Binding-site contacts:
Ligand atom N contacts residue VAL35 of chain 2.A at 4.0 Å.
Ligand atom CB contacts residue TYR42 of chain 2.A at 3.5 Å (hydrophobic).
Ligand atom C contacts residue ALA34 of chain 2.A at 4.0 Å (hydrophobic).
Ligand atom CB contacts residue ALA34 of chain 2.A at 4.1 Å (hydrophobic).
Ligand atom CD contacts residue ARG72 of chain 2.A at 4.0 Å.
Ligand atom NE2 contacts residue LEU98 of chain 2.A at 4.0 Å.
Ligand atom CB contacts residue TRP67 of chain 2.A at 3.8 Å (hydrophobic).
Ligand atom CA contacts residue TRP67 of chain 2.A at 4.0 Å (hydrophobic).
Ligand atom CG contacts residue TRP67 of chain 2.A at 3.9 Å (hydrophobic).
Ligand atom CD contacts residue THR78 of chain 2.A at 3.9 Å.
Ligand atom N contacts residue TRP108 of chain 4.A at 3.9 Å.
Ligand atom CA contacts residue ALA34 of chain 2.A at 4.0 Å (hydrophobic).
Ligand atom OE1 contacts residue LEU98 of chain 2.A at 3.6 Å.
Ligand atom CG contacts residue TYR42 of chain 2.A at 3.8 Å (hydrophobic).
Ligand atom N contacts residue SER40 of chain 2.A at 3.4 Å.
Ligand atom O contacts residue SER33 of chain 2.A at 2.8 Å (h-bond).
Ligand atom CD contacts residue ALA74 of chain 2.A at 4.0 Å (hydrophobic).
Ligand atom NE2 contacts residue TRP67 of chain 2.A at 3.6 Å.
Ligand atom CG contacts residue TRP67 of chain 2.A at 3.8 Å (hydrophobic).
Ligand atom CA contacts residue ALA34 of chain 2.A at 4.0 Å (hydrophobic).
Ligand atom CA contacts residue TRP108 of chain 4.A at 3.6 Å (hydrophobic).
Ligand atom CD2 contacts residue SER76 of chain 2.A at 3.6 Å.
Ligand atom C contacts residue SER33 of chain 2.A at 3.8 Å.
Ligand atom NE2 contacts residue TRP96 of chain 2.A at 3.6 Å.
Ligand atom CG contacts residue LEU13 of chain 2.A at 4.0 Å (hydrophobic).
Ligand atom O contacts residue ARG72 of chain 2.A at 3.5 Å (salt-bridge).
Ligand atom CB contacts residue TRP108 of chain 4.A at 4.0 Å (hydrophobic).
Ligand atom CE1 contacts residue SER76 of chain 2.A at 4.0 Å.
Ligand atom N contacts residue ALA34 of chain 2.A at 3.2 Å (h-bond).
Ligand atom CB contacts residue VAL35 of chain 2.A at 3.6 Å (hydrophobic).
Ligand atom CB contacts residue TRP108 of chain 4.A at 4.1 Å (hydrophobic).
Ligand atom N contacts residue SER33 of chain 2.A at 3.3 Å.
Ligand atom CE1 contacts residue TRP67 of chain 2.A at 3.5 Å (hydrophobic).
Ligand atom CD contacts residue TRP108 of chain 4.A at 4.0 Å (hydrophobic).
Ligand atom O contacts residue ARG72 of chain 2.A at 3.7 Å.
Ligand atom NE2 contacts residue SER76 of chain 2.A at 2.9 Å (h-bond).
Ligand atom CB contacts residue TRP67 of chain 2.A at 4.0 Å (hydrophobic).
Ligand atom CD contacts residue LEU13 of chain 2.A at 3.9 Å (hydrophobic).
Ligand atom OE1 contacts residue THR78 of chain 2.A at 2.8 Å (h-bond).
Ligand atom OE1 contacts residue TRP67 of chain 2.A at 3.7 Å.

Sequence of chain 4.A:
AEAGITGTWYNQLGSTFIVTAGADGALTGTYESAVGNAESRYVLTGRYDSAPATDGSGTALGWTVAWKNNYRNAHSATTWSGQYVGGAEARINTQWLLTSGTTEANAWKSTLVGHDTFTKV

A protein and the small-molecule ligand that binds it are described below.
Small molecule (SMILES): CC(=O)N[C@@H](CS)C(=O)N[C@@H](Cc1c[nH]cn1)C(=O)N1CCC[C@H]1C(=O)N[C@@H](CCC(N)=O)C(=O)NCC(=O)N1CCC[C@H]1C(=O)N1CCC[C@H]1C(=O)N[C@@H](CS)C(N)=O

Sequence of chain 2.A:
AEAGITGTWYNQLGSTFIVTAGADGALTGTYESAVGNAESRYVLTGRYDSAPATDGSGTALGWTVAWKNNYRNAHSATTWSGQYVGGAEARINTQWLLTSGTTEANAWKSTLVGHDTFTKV